A protein and the small-molecule ligand that binds it are described below.
Small molecule (SMILES): OC[C@@]1(O)OC[C@H](O)[C@@H]1O

Sequence of chain 1.A:
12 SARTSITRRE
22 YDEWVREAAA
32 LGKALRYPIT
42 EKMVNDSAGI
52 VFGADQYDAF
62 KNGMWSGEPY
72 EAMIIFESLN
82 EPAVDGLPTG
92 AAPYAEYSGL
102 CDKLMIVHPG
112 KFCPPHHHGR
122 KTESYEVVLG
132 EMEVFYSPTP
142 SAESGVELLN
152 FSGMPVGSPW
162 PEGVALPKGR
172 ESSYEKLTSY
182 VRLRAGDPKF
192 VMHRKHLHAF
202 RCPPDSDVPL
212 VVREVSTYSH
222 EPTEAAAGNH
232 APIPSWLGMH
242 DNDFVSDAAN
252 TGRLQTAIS

Binding-site contacts:
Ligand atom C2 contacts residue GLU78 of chain 1.A at 4.3 Å.
Ligand atom O3 contacts residue SER48 of chain 1.A at 4.3 Å.
Ligand atom O1 contacts residue MET44 of chain 1.A at 3.0 Å (h-bond).
Ligand atom O1 contacts residue ILE76 of chain 1.A at 3.5 Å (h-bond).
Ligand atom C2 contacts residue ASN46 of chain 1.A at 4.3 Å.
Ligand atom C3 contacts residue GLU78 of chain 1.A at 4.1 Å.
Ligand atom O4 contacts residue ARG254 of chain 1.A at 4.0 Å.
Ligand atom O4 contacts residue THR224 of chain 1.A at 2.8 Å (h-bond).
Ligand atom O5 contacts residue SER48 of chain 1.A at 4.1 Å.
Ligand atom C1 contacts residue MET44 of chain 1.A at 4.3 Å (hydrophobic).
Ligand atom C5 contacts residue THR224 of chain 1.A at 4.3 Å.
Ligand atom O1 contacts residue PHE77 of chain 1.A at 3.7 Å.
Ligand atom O3 contacts residue ARG254 of chain 1.A at 3.6 Å.
Ligand atom C5 contacts residue SER48 of chain 1.A at 4.1 Å.
Ligand atom C1 contacts residue ILE76 of chain 1.A at 3.0 Å (hydrophobic).
Ligand atom C5 contacts residue ASN46 of chain 1.A at 4.1 Å.
Ligand atom O5 contacts residue ASN46 of chain 1.A at 3.4 Å (h-bond).
Ligand atom O2 contacts residue SER48 of chain 1.A at 3.1 Å (h-bond).
Ligand atom O2 contacts residue ALA49 of chain 1.A at 3.1 Å.
Ligand atom O4 contacts residue ALA226 of chain 1.A at 4.3 Å.
Ligand atom C5 contacts residue ALA226 of chain 1.A at 3.5 Å (hydrophobic).
Ligand atom C4 contacts residue ALA226 of chain 1.A at 4.5 Å (hydrophobic).
Ligand atom O3 contacts residue ILE76 of chain 1.A at 4.4 Å.
Ligand atom O2 contacts residue ILE76 of chain 1.A at 3.2 Å (h-bond).
Ligand atom C2 contacts residue SER48 of chain 1.A at 4.4 Å.
Ligand atom O5 contacts residue ALA226 of chain 1.A at 4.2 Å.
Ligand atom O1 contacts residue ASN46 of chain 1.A at 4.0 Å.
Ligand atom C2 contacts residue ALA49 of chain 1.A at 4.4 Å (hydrophobic).
Ligand atom C1 contacts residue GLU78 of chain 1.A at 3.0 Å.
Ligand atom O4 contacts residue SER48 of chain 1.A at 3.6 Å.
Ligand atom C4 contacts residue SER48 of chain 1.A at 4.5 Å.
Ligand atom C2 contacts residue ILE76 of chain 1.A at 3.6 Å (hydrophobic).
Ligand atom C3 contacts residue ILE76 of chain 1.A at 4.5 Å (hydrophobic).
Ligand atom C1 contacts residue PHE77 of chain 1.A at 3.7 Å (hydrophobic).
Ligand atom C4 contacts residue THR224 of chain 1.A at 3.7 Å.
Ligand atom O1 contacts residue GLU78 of chain 1.A at 3.3 Å (salt-bridge).
Ligand atom O2 contacts residue ASN46 of chain 1.A at 4.0 Å.